This small molecule binds to this protein.
Small molecule (SMILES): CC(=O)N[C@H]1[C@H](O[C@H]2[C@H](O)[C@@H](NC(C)=O)CO[C@@H]2CO)O[C@H](CO)[C@@H](O[C@@H]2O[C@H](CO[C@H]3O[C@H](CO)[C@@H](O)[C@H](O[C@H]4O[C@H](CO)[C@@H](O)[C@H](O)[C@@H]4O[C@H]4O[C@H](CO)[C@@H](O)[C@H](O)[C@@H]4O)[C@@H]3O)[C@@H](O)[C@H](O[C@H]3O[C@H](CO)[C@@H](O)[C@H](O)[C@@H]3O)[C@@H]2O)[C@@H]1O

Sequence of chain 1.E:
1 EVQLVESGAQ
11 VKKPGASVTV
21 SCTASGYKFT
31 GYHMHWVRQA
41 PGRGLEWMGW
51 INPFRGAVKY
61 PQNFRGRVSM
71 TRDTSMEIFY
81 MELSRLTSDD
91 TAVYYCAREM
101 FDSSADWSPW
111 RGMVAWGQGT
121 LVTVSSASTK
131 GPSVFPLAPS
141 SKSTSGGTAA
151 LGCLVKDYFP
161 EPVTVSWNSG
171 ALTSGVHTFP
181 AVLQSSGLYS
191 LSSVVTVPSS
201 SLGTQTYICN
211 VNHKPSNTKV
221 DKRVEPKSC

Binding-site contacts:
Ligand atom C6 contacts residue ARG85 of chain 1.E at 3.7 Å.
Ligand atom O7 contacts residue NAG1 of chain 1.U at 2.3 Å (h-bond).
Ligand atom O3 contacts residue MAN4 of chain 1.U at 3.6 Å.
Ligand atom O2 contacts residue ARG85 of chain 1.E at 2.5 Å (salt-bridge).
Ligand atom O2 contacts residue MAN4 of chain 1.U at 4.0 Å.
Ligand atom C4 contacts residue ARG85 of chain 1.E at 3.7 Å.
Ligand atom C7 contacts residue ASN332 of chain 1.B at 3.3 Å.
Ligand atom C1 contacts residue ARG85 of chain 1.E at 3.8 Å.
Ligand atom O3 contacts residue ARG85 of chain 1.E at 2.9 Å (salt-bridge).
Ligand atom C2 contacts residue MAN4 of chain 1.U at 4.1 Å.
Ligand atom N2 contacts residue NAG1 of chain 1.U at 4.0 Å.
Ligand atom C8 contacts residue NAG1 of chain 1.U at 3.3 Å.
Ligand atom O2 contacts residue MAN4 of chain 1.U at 4.0 Å.
Ligand atom O5 contacts residue SER357 of chain 1.B at 4.1 Å.
Ligand atom C1 contacts residue MAN4 of chain 1.U at 3.1 Å.
Ligand atom O5 contacts residue MAN4 of chain 1.U at 3.6 Å.
Ligand atom C1 contacts residue SER357 of chain 1.B at 3.4 Å.
Ligand atom C2 contacts residue ASN332 of chain 1.B at 2.6 Å.
Ligand atom O5 contacts residue ARG85 of chain 1.E at 3.8 Å.
Ligand atom N2 contacts residue ASN332 of chain 1.B at 2.9 Å (h-bond).
Ligand atom O4 contacts residue ARG85 of chain 1.E at 3.3 Å (salt-bridge).
Ligand atom O5 contacts residue NAG2 of chain 1.U at 4.0 Å.
Ligand atom C7 contacts residue NAG1 of chain 1.U at 2.9 Å.
Ligand atom O3 contacts residue NAG2 of chain 1.U at 4.1 Å.
Ligand atom C5 contacts residue ARG85 of chain 1.E at 3.0 Å.
Ligand atom C3 contacts residue NAG2 of chain 1.U at 4.1 Å.
Ligand atom C2 contacts residue ARG85 of chain 1.E at 3.2 Å.
Ligand atom C8 contacts residue ASN361 of chain 1.B at 4.1 Å.
Ligand atom O7 contacts residue NAG2 of chain 1.U at 3.0 Å (h-bond).
Ligand atom O4 contacts residue NAG1 of chain 1.U at 3.7 Å.
Ligand atom O6 contacts residue ARG85 of chain 1.E at 3.8 Å.
Ligand atom C3 contacts residue ARG85 of chain 1.E at 3.7 Å.
Ligand atom O4 contacts residue NAG2 of chain 1.U at 3.9 Å.
Ligand atom C1 contacts residue ASN332 of chain 1.B at 1.4 Å.
Ligand atom C5 contacts residue ASN332 of chain 1.B at 3.6 Å.
Ligand atom C3 contacts residue ASN332 of chain 1.B at 3.8 Å.
Ligand atom O3 contacts residue NAG2 of chain 1.U at 3.7 Å.
Ligand atom O7 contacts residue ASN332 of chain 1.B at 2.7 Å (h-bond).
Ligand atom O5 contacts residue ASN332 of chain 1.B at 2.5 Å (h-bond).
Ligand atom C7 contacts residue NAG2 of chain 1.U at 4.1 Å.

Sequence of chain 1.B:
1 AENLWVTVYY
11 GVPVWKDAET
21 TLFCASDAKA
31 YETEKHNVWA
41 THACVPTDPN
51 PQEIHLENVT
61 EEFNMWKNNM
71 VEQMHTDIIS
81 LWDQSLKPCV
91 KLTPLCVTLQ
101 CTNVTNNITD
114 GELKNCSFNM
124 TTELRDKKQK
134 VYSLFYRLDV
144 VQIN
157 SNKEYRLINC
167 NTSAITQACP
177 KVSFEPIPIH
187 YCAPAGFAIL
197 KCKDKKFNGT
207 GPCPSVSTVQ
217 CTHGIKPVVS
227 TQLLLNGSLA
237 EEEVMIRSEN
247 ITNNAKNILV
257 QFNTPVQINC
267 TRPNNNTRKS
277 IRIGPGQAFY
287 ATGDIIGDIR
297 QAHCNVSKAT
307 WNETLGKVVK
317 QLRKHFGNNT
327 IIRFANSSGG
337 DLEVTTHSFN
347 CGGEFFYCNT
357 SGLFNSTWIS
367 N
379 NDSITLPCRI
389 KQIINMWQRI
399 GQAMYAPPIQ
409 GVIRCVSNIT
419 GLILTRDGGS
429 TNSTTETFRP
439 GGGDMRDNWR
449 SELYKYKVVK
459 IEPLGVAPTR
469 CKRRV